Sequence of chain 1.A:
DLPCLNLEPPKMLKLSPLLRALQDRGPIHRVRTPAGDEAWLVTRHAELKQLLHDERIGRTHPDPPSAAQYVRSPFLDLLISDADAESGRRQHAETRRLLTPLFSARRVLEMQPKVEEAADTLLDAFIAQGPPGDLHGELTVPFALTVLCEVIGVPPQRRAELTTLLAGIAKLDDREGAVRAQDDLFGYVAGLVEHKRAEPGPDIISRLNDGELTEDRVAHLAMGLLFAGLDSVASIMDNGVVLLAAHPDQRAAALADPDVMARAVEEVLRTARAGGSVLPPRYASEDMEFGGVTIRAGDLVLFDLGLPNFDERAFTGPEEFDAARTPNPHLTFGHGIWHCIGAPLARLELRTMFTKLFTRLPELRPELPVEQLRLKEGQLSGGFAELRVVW

This small molecule binds to this protein.
Small molecule (SMILES): C[C@@H]1C/C=C/C=C/C=C/C=C/[C@H](O[C@@H]2O[C@H](C)[C@@H](O)[C@H](N)[C@@H]2O)C[C@@H]2O[C@](O)(C[C@@H](O)C/C=C/C=C/C(=O)O1)C[C@H](O)[C@H]2C(=O)O

Binding-site contacts:
Ligand atom O1 contacts residue SER248 of chain 1.A at 2.7 Å (h-bond).
Ligand atom C20 contacts residue PHE88 of chain 1.A at 3.8 Å (hydrophobic).
Ligand atom C2 contacts residue SER290 of chain 1.A at 3.5 Å.
Ligand atom C1 contacts residue SER248 of chain 1.A at 3.4 Å.
Ligand atom O7 contacts residue SER394 of chain 1.A at 3.2 Å (h-bond).
Ligand atom C21 contacts residue PHE88 of chain 1.A at 3.9 Å (hydrophobic).
Ligand atom C23 contacts residue GLY237 of chain 1.A at 3.7 Å.
Ligand atom O3 contacts residue GLY289 of chain 1.A at 3.8 Å.
Ligand atom O3 contacts residue ARG286 of chain 1.A at 3.5 Å.
Ligand atom C5 contacts residue SER290 of chain 1.A at 3.6 Å.
Ligand atom C14 contacts residue SER394 of chain 1.A at 3.5 Å.
Ligand atom C15 contacts residue LEU393 of chain 1.A at 4.0 Å (hydrophobic).
Ligand atom C31 contacts residue HEM1 of chain 1.B at 3.9 Å.
Ligand atom O10 contacts residue SER245 of chain 1.A at 3.7 Å.
Ligand atom O5 contacts residue SER394 of chain 1.A at 3.4 Å.
Ligand atom C7 contacts residue SER394 of chain 1.A at 3.6 Å.
Ligand atom C29 contacts residue HEM1 of chain 1.B at 3.6 Å.
Ligand atom O9 contacts residue LEU92 of chain 1.A at 3.8 Å.
Ligand atom O1 contacts residue ILE249 of chain 1.A at 3.8 Å.
Ligand atom O11 contacts residue SER245 of chain 1.A at 3.2 Å.
Ligand atom O8 contacts residue HEM1 of chain 1.B at 3.9 Å.
Ligand atom C6 contacts residue VAL291 of chain 1.A at 3.8 Å (hydrophobic).
Ligand atom C3 contacts residue SER290 of chain 1.A at 3.4 Å.
Ligand atom C13 contacts residue VAL291 of chain 1.A at 3.5 Å (hydrophobic).
Ligand atom C27 contacts residue HEM1 of chain 1.B at 3.5 Å.
Ligand atom C29 contacts residue LEU292 of chain 1.A at 3.9 Å (hydrophobic).
Ligand atom O5 contacts residue GLY395 of chain 1.A at 3.0 Å (h-bond).
Ligand atom C3 contacts residue ARG286 of chain 1.A at 4.0 Å.
Ligand atom C18 contacts residue PHE240 of chain 1.A at 3.6 Å (hydrophobic).
Ligand atom O3 contacts residue SER290 of chain 1.A at 2.5 Å (h-bond).
Ligand atom C12 contacts residue GLN392 of chain 1.A at 3.9 Å.
Ligand atom O9 contacts residue ARG72 of chain 1.A at 3.7 Å.
Ligand atom C25 contacts residue HEM1 of chain 1.B at 3.7 Å.
Ligand atom C26 contacts residue HEM1 of chain 1.B at 3.8 Å.
Ligand atom C12 contacts residue LEU185 of chain 1.A at 3.6 Å (hydrophobic).
Ligand atom O11 contacts residue SER394 of chain 1.A at 3.3 Å (h-bond).
Ligand atom O5 contacts residue GLY396 of chain 1.A at 3.6 Å (h-bond).
Ligand atom C17 contacts residue PRO293 of chain 1.A at 3.8 Å (hydrophobic).
Ligand atom O4 contacts residue SER394 of chain 1.A at 3.1 Å.
Ligand atom O1 contacts residue ARG286 of chain 1.A at 3.7 Å.